Binding-site contacts:
Ligand atom C2 contacts residue THR169 of chain 1.CA at 4.0 Å.
Ligand atom C3 contacts residue THR172 of chain 1.CA at 4.4 Å.
Ligand atom C4 contacts residue THR169 of chain 1.CA at 3.8 Å.
Ligand atom C6 contacts residue TYR152 of chain 1.CA at 4.0 Å (hydrophobic).
Ligand atom C8 contacts residue THR151 of chain 1.CA at 3.9 Å.
Ligand atom O5 contacts residue TYR152 of chain 1.CA at 4.3 Å.
Ligand atom C7 contacts residue ASN149 of chain 1.CA at 4.4 Å.
Ligand atom N2 contacts residue ASN149 of chain 1.CA at 3.1 Å (h-bond).
Ligand atom O4 contacts residue GLY167 of chain 1.CA at 4.3 Å.
Ligand atom C3 contacts residue ASN149 of chain 1.CA at 3.9 Å.
Ligand atom N2 contacts residue THR151 of chain 1.CA at 3.8 Å.
Ligand atom C5 contacts residue ASN149 of chain 1.CA at 3.7 Å.
Ligand atom O6 contacts residue VAL148 of chain 1.CA at 4.0 Å.
Ligand atom C3 contacts residue THR169 of chain 1.CA at 3.5 Å.
Ligand atom O3 contacts residue THR172 of chain 1.CA at 3.5 Å.
Ligand atom C4 contacts residue VAL148 of chain 1.CA at 3.9 Å (hydrophobic).
Ligand atom O5 contacts residue VAL148 of chain 1.CA at 4.2 Å.
Ligand atom C3 contacts residue VAL148 of chain 1.CA at 4.0 Å (hydrophobic).
Ligand atom C2 contacts residue ASN149 of chain 1.CA at 2.6 Å.
Ligand atom C4 contacts residue PHE174 of chain 1.CA at 3.9 Å (hydrophobic).
Ligand atom C6 contacts residue LEU104 of chain 1.EA at 4.4 Å (hydrophobic).
Ligand atom C6 contacts residue MET154 of chain 1.CA at 4.4 Å (hydrophobic).
Ligand atom C6 contacts residue VAL148 of chain 1.CA at 4.0 Å (hydrophobic).
Ligand atom O4 contacts residue THR169 of chain 1.CA at 3.1 Å (h-bond).
Ligand atom C6 contacts residue TYR152 of chain 1.CA at 4.4 Å (hydrophobic).
Ligand atom O5 contacts residue ASN149 of chain 1.CA at 2.3 Å (h-bond).
Ligand atom O4 contacts residue LEU168 of chain 1.CA at 3.9 Å.
Ligand atom C5 contacts residue VAL148 of chain 1.CA at 3.6 Å (hydrophobic).
Ligand atom C5 contacts residue TYR152 of chain 1.CA at 4.2 Å (hydrophobic).
Ligand atom C4 contacts residue ASN149 of chain 1.CA at 4.3 Å.
Ligand atom C1 contacts residue ASN149 of chain 1.CA at 1.5 Å.
Ligand atom C1 contacts residue TYR152 of chain 1.CA at 4.2 Å (hydrophobic).
Ligand atom O3 contacts residue PHE174 of chain 1.CA at 4.4 Å.
Ligand atom O3 contacts residue THR169 of chain 1.CA at 2.2 Å (h-bond).
Ligand atom O4 contacts residue PHE174 of chain 1.CA at 4.1 Å.
Ligand atom C7 contacts residue THR151 of chain 1.CA at 4.4 Å.

The small molecule below binds the protein below.
Small molecule (SMILES): CC(=O)N[C@H]1CO[C@H](CO[C@@H]2O[C@@H](C)[C@@H](O)[C@@H](O)[C@@H]2O)[C@@H](O)[C@@H]1O

Sequence of chain 1.CA:
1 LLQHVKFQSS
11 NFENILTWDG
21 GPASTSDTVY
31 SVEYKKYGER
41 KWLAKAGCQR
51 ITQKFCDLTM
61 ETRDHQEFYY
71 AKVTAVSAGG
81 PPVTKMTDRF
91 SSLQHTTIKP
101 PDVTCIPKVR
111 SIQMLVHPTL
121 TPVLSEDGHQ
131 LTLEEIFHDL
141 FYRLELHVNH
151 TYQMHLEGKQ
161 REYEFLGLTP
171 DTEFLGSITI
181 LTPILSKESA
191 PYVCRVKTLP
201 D

Sequence of chain 1.EA:
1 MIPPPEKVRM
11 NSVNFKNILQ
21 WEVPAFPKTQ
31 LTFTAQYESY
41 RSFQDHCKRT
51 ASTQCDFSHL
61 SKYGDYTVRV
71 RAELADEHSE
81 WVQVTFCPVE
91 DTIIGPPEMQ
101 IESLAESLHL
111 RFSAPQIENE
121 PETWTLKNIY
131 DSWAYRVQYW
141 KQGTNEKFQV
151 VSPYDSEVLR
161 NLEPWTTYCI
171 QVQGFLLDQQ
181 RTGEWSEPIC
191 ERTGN